Sequence of chain 16.G:
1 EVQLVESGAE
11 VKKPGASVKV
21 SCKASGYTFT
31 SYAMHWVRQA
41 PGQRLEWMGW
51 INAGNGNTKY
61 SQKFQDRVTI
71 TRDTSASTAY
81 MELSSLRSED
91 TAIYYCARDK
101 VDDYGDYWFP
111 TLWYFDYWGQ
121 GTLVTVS

Sequence of chain 16.E:
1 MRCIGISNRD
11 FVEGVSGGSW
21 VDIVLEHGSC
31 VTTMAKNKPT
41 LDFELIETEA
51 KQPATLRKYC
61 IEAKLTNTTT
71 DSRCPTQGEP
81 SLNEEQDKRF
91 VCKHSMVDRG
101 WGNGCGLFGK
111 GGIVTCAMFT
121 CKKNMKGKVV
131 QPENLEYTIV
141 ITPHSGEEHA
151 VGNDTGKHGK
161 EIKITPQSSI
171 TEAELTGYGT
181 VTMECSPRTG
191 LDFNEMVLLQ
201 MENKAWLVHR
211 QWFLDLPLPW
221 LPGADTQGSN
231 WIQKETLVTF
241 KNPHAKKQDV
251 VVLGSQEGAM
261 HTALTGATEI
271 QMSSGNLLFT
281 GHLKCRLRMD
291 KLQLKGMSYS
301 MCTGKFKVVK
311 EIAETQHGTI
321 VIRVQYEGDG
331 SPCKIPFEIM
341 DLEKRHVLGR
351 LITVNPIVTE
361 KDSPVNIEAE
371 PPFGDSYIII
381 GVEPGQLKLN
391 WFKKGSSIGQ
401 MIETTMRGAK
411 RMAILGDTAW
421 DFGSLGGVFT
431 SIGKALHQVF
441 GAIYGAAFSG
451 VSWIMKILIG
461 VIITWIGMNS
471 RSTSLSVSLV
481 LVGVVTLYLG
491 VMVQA

Binding-site contacts:
Ligand atom O4 contacts residue ASP66 of chain 16.G at 4.2 Å.
Ligand atom N2 contacts residue GLN65 of chain 16.G at 4.4 Å.
Ligand atom C8 contacts residue GLN65 of chain 16.G at 3.5 Å.
Ligand atom O5 contacts residue ASN67 of chain 16.E at 2.4 Å (h-bond).
Ligand atom C6 contacts residue ASP66 of chain 16.G at 4.2 Å.
Ligand atom C7 contacts residue ASN67 of chain 16.E at 3.6 Å.
Ligand atom O3 contacts residue ASP66 of chain 16.G at 3.8 Å.
Ligand atom C5 contacts residue ASN67 of chain 16.E at 3.6 Å.
Ligand atom C3 contacts residue ASN67 of chain 16.E at 3.8 Å.
Ligand atom O3 contacts residue GLN65 of chain 16.G at 3.2 Å.
Ligand atom C1 contacts residue GLN65 of chain 16.G at 3.7 Å.
Ligand atom C1 contacts residue ASN67 of chain 16.E at 1.4 Å.
Ligand atom C4 contacts residue ASN67 of chain 16.E at 4.2 Å.
Ligand atom C8 contacts residue ASN67 of chain 16.E at 3.6 Å.
Ligand atom O6 contacts residue GLN65 of chain 16.G at 4.2 Å.
Ligand atom O7 contacts residue ASN67 of chain 16.E at 4.1 Å.
Ligand atom C4 contacts residue ASP66 of chain 16.G at 3.8 Å.
Ligand atom C2 contacts residue ASN67 of chain 16.E at 2.5 Å.
Ligand atom C2 contacts residue GLN65 of chain 16.G at 3.4 Å.
Ligand atom O3 contacts residue ASN67 of chain 16.E at 4.4 Å.
Ligand atom N2 contacts residue ASN67 of chain 16.E at 3.1 Å (h-bond).
Ligand atom O7 contacts residue MET118 of chain 16.E at 3.9 Å.
Ligand atom C3 contacts residue ASP66 of chain 16.G at 4.3 Å.
Ligand atom O5 contacts residue TYR60 of chain 16.G at 3.5 Å.
Ligand atom O7 contacts residue ARG89 of chain 16.E at 4.0 Å.
Ligand atom O5 contacts residue GLN65 of chain 16.G at 3.9 Å.
Ligand atom C5 contacts residue TYR60 of chain 16.G at 4.2 Å (hydrophobic).
Ligand atom C6 contacts residue GLN65 of chain 16.G at 4.1 Å.
Ligand atom O6 contacts residue ASP66 of chain 16.G at 2.8 Å (salt-bridge).
Ligand atom C3 contacts residue GLN65 of chain 16.G at 4.1 Å.
Ligand atom C6 contacts residue TYR60 of chain 16.G at 3.8 Å (hydrophobic).

A protein and the small-molecule ligand that binds it are described below.
Small molecule (SMILES): CC(=O)N[C@@H]1[C@@H](O)[C@H](O)[C@@H](CO)O[C@H]1O